The small molecule below binds the protein below.
Small molecule (SMILES): CC(=O)N[C@H]1[C@H](O[C@H]2[C@H](O)[C@@H](NC(C)=O)CO[C@@H]2CO)O[C@H](CO)[C@@H](O[C@@H]2O[C@H](CO[C@H]3O[C@H](CO)[C@@H](O)[C@H](O[C@H]4O[C@H](CO)[C@@H](O)[C@H](O)[C@@H]4O)[C@@H]3O)[C@@H](O)[C@H](O[C@H]3O[C@H](CO)[C@@H](O)[C@H](O)[C@@H]3O)[C@@H]2O)[C@@H]1O

Binding-site contacts:
Ligand atom C2 contacts residue ASN56 of chain 2.B at 2.4 Å.
Ligand atom O2 contacts residue ALA200 of chain 1.B at 3.5 Å.
Ligand atom O2 contacts residue GLY201 of chain 1.B at 3.9 Å.
Ligand atom O4 contacts residue TRP649 of chain 2.B at 3.6 Å.
Ligand atom C7 contacts residue ASN56 of chain 2.B at 3.5 Å.
Ligand atom O3 contacts residue TRP649 of chain 2.B at 3.4 Å.
Ligand atom C3 contacts residue ASN56 of chain 2.B at 3.7 Å.
Ligand atom C1 contacts residue TRP649 of chain 2.B at 3.8 Å (hydrophobic).
Ligand atom C5 contacts residue TRP649 of chain 2.B at 3.8 Å (hydrophobic).
Ligand atom C4 contacts residue GLY201 of chain 1.B at 3.6 Å.
Ligand atom O5 contacts residue TRP649 of chain 2.B at 3.4 Å.
Ligand atom C6 contacts residue TRP649 of chain 2.B at 3.9 Å (hydrophobic).
Ligand atom O6 contacts residue TYR207 of chain 1.B at 3.4 Å (h-bond).
Ligand atom C6 contacts residue LEU647 of chain 2.B at 3.9 Å (hydrophobic).
Ligand atom O6 contacts residue TRP649 of chain 2.B at 3.7 Å.
Ligand atom O3 contacts residue GLY201 of chain 1.B at 3.8 Å.
Ligand atom N2 contacts residue ASN56 of chain 2.B at 2.9 Å (h-bond).
Ligand atom O7 contacts residue ALA200 of chain 1.B at 3.9 Å.
Ligand atom C6 contacts residue TYR207 of chain 1.B at 3.5 Å (hydrophobic).
Ligand atom C5 contacts residue LEU647 of chain 2.B at 4.0 Å (hydrophobic).
Ligand atom C6 contacts residue VAL648 of chain 2.B at 3.5 Å (hydrophobic).
Ligand atom C4 contacts residue TRP649 of chain 2.B at 3.9 Å (hydrophobic).
Ligand atom O5 contacts residue ALA200 of chain 1.B at 3.8 Å.
Ligand atom C2 contacts residue LEU647 of chain 2.B at 4.0 Å (hydrophobic).
Ligand atom C6 contacts residue PRO652 of chain 2.B at 3.7 Å (hydrophobic).
Ligand atom O5 contacts residue TRP649 of chain 2.B at 3.4 Å.
Ligand atom O5 contacts residue LEU647 of chain 2.B at 3.5 Å.
Ligand atom C1 contacts residue ASN56 of chain 2.B at 1.4 Å.
Ligand atom O6 contacts residue TYR663 of chain 2.B at 3.7 Å.
Ligand atom C2 contacts residue TRP649 of chain 2.B at 3.8 Å (hydrophobic).
Ligand atom O5 contacts residue LYS403 of chain 2.B at 4.0 Å.
Ligand atom C3 contacts residue TRP649 of chain 2.B at 3.9 Å (hydrophobic).
Ligand atom O6 contacts residue VAL648 of chain 2.B at 4.0 Å.
Ligand atom O6 contacts residue TRP649 of chain 2.B at 4.0 Å.
Ligand atom O5 contacts residue ASN56 of chain 2.B at 2.3 Å (h-bond).
Ligand atom C5 contacts residue ASN56 of chain 2.B at 3.6 Å.
Ligand atom O6 contacts residue PRO652 of chain 2.B at 3.2 Å.
Ligand atom O7 contacts residue ASN56 of chain 2.B at 3.8 Å.
Ligand atom O6 contacts residue LYS403 of chain 2.B at 3.2 Å (salt-bridge).
Ligand atom C4 contacts residue LEU647 of chain 2.B at 3.8 Å (hydrophobic).

Sequence of chain 2.B:
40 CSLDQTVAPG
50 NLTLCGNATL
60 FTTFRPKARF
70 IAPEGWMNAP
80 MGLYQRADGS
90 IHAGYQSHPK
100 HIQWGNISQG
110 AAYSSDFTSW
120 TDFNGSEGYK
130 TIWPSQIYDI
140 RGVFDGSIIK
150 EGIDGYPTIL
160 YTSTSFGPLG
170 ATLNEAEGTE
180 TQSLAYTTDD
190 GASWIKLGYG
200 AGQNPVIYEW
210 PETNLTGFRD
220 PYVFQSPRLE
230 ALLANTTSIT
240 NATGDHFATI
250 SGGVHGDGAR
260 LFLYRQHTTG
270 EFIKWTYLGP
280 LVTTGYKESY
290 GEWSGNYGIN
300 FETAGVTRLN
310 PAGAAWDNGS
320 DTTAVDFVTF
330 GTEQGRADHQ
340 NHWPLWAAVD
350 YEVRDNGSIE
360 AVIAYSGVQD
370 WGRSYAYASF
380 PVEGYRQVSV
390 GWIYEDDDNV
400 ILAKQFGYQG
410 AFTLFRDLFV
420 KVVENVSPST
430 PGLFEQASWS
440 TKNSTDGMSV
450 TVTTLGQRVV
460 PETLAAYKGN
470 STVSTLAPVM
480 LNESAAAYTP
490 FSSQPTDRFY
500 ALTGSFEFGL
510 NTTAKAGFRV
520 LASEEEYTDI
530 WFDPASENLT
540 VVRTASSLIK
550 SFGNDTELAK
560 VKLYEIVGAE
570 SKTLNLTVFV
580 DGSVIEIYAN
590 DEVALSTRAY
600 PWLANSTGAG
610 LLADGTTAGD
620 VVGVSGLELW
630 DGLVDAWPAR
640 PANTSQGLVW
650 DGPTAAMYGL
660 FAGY

Sequence of chain 1.B:
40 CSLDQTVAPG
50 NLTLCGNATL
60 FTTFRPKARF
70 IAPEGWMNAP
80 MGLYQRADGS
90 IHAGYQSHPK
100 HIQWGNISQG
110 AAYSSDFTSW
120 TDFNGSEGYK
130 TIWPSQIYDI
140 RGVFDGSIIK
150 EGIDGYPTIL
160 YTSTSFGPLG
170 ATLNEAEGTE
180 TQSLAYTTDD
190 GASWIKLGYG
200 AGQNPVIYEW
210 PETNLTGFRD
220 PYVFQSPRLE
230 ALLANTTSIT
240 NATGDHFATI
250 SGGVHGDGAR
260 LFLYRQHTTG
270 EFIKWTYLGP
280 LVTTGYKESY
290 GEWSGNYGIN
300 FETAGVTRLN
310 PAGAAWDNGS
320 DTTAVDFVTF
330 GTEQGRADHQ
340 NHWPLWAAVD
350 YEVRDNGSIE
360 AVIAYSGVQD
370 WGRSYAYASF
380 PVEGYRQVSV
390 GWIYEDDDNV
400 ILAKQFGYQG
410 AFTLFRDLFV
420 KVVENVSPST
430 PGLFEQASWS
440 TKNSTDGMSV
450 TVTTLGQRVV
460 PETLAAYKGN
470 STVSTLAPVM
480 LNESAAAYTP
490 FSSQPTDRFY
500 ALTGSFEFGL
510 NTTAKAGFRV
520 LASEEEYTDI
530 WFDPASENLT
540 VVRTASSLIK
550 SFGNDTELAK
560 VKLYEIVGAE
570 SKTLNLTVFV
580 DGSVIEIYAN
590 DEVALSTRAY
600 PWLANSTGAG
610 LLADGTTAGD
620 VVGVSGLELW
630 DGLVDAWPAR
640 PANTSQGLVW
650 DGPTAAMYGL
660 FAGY